Binding-site contacts:
Ligand atom C04 contacts residue LYS350 of chain 1.B at 3.4 Å.
Ligand atom C27 contacts residue ALA314 of chain 1.B at 3.5 Å (hydrophobic).
Ligand atom C28 contacts residue ILE316 of chain 1.B at 3.7 Å (hydrophobic).
Ligand atom C18 contacts residue LYS252 of chain 1.B at 3.7 Å.
Ligand atom C17 contacts residue LEU246 of chain 1.B at 3.6 Å (hydrophobic).
Ligand atom C05 contacts residue ASN256 of chain 1.B at 3.2 Å.
Ligand atom C10 contacts residue ASN256 of chain 1.B at 3.1 Å.
Ligand atom C23 contacts residue CYS239 of chain 1.B at 3.7 Å (hydrophobic).
Ligand atom C10 contacts residue THR179 of chain 1.A at 3.7 Å.
Ligand atom N07 contacts residue VAL313 of chain 1.B at 3.7 Å.
Ligand atom C05 contacts residue LYS350 of chain 1.B at 3.6 Å.
Ligand atom C30 contacts residue ASP249 of chain 1.B at 3.2 Å.
Ligand atom N14 contacts residue ASN256 of chain 1.B at 3.0 Å (h-bond).
Ligand atom C02 contacts residue LYS350 of chain 1.B at 3.3 Å.
Ligand atom C04 contacts residue ASN256 of chain 1.B at 3.3 Å.
Ligand atom C06 contacts residue ASN256 of chain 1.B at 3.6 Å.
Ligand atom N07 contacts residue LYS350 of chain 1.B at 3.4 Å.
Ligand atom C03 contacts residue LYS350 of chain 1.B at 3.1 Å.
Ligand atom C30 contacts residue LEU240 of chain 1.B at 3.6 Å (hydrophobic).
Ligand atom C16 contacts residue LEU246 of chain 1.B at 3.4 Å (hydrophobic).
Ligand atom C06 contacts residue THR179 of chain 1.A at 3.2 Å.
Ligand atom C06 contacts residue ALA180 of chain 1.A at 3.6 Å (hydrophobic).
Ligand atom C12 contacts residue LEU246 of chain 1.B at 3.5 Å (hydrophobic).
Ligand atom C31 contacts residue VAL313 of chain 1.B at 3.1 Å (hydrophobic).
Ligand atom C31 contacts residue ASN348 of chain 1.B at 3.2 Å.
Ligand atom O25 contacts residue VAL236 of chain 1.B at 3.6 Å.
Ligand atom C28 contacts residue VAL236 of chain 1.B at 3.6 Å (hydrophobic).
Ligand atom C08 contacts residue MET257 of chain 1.B at 3.5 Å (hydrophobic).
Ligand atom C28 contacts residue ILE368 of chain 1.B at 3.5 Å (hydrophobic).
Ligand atom C21 contacts residue CYS239 of chain 1.B at 3.7 Å (hydrophobic).
Ligand atom C18 contacts residue LEU246 of chain 1.B at 3.7 Å (hydrophobic).
Ligand atom O25 contacts residue CYS239 of chain 1.B at 3.7 Å.
Ligand atom C09 contacts residue ASN256 of chain 1.B at 3.5 Å.
Ligand atom C03 contacts residue ASN256 of chain 1.B at 3.6 Å.
Ligand atom C22 contacts residue CYS239 of chain 1.B at 3.6 Å (hydrophobic).
Ligand atom C16 contacts residue ASN247 of chain 1.B at 3.2 Å.
Ligand atom N14 contacts residue THR179 of chain 1.A at 2.8 Å (h-bond).
Ligand atom O26 contacts residue ILE316 of chain 1.B at 3.7 Å.
Ligand atom C20 contacts residue LEU246 of chain 1.B at 3.5 Å (hydrophobic).
Ligand atom C15 contacts residue LEU246 of chain 1.B at 3.4 Å (hydrophobic).

This protein binds this small molecule.
Small molecule (SMILES): COc1cc(-c2cccc3nc(-c4cccc5c4ccn5C)[nH]c23)cc(OC)c1OC

Sequence of chain 1.B:
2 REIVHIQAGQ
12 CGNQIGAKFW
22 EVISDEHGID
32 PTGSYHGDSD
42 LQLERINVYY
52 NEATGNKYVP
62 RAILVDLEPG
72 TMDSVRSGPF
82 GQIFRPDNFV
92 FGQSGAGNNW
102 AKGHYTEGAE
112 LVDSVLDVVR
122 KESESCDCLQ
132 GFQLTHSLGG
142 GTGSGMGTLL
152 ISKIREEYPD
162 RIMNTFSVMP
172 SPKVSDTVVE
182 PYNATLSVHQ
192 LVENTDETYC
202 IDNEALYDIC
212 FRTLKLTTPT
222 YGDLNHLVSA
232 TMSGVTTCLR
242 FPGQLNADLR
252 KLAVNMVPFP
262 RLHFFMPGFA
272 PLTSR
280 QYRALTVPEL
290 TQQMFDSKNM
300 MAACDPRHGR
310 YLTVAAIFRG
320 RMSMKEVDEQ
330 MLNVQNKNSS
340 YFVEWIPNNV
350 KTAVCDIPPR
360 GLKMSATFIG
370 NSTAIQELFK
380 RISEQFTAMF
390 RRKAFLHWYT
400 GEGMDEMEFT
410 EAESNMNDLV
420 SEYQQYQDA

Sequence of chain 1.A:
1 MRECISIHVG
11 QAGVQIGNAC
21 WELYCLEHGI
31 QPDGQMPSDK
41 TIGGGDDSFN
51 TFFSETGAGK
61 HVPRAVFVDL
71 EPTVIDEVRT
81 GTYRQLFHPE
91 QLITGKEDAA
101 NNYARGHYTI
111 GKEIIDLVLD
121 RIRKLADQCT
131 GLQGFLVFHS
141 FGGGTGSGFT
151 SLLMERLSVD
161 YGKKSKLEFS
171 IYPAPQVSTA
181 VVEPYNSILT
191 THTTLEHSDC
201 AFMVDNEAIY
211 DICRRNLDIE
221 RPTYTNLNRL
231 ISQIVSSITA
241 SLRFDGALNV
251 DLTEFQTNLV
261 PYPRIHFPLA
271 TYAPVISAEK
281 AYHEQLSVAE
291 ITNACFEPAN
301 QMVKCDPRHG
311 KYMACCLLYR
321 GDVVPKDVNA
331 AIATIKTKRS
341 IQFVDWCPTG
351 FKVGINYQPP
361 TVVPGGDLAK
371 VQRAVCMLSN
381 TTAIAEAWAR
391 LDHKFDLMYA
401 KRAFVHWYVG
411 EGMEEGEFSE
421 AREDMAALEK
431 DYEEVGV